Sequence of chain 1.H:
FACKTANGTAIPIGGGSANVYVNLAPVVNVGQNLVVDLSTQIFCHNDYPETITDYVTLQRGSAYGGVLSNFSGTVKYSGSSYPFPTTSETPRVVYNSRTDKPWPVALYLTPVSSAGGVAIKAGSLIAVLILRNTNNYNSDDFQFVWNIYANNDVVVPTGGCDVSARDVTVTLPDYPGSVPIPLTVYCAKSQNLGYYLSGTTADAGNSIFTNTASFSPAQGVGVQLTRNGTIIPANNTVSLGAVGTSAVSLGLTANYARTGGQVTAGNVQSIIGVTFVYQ

Binding-site contacts:
Ligand atom C6 contacts residue ASP47 of chain 1.H at 3.4 Å.
Ligand atom C5 contacts residue ILE52 of chain 1.H at 4.2 Å (hydrophobic).
Ligand atom C4 contacts residue ASN135 of chain 1.H at 4.3 Å.
Ligand atom O6 contacts residue ASN46 of chain 1.H at 3.1 Å (h-bond).
Ligand atom C2 contacts residue ILE13 of chain 1.H at 4.2 Å (hydrophobic).
Ligand atom C2 contacts residue PHE1 of chain 1.H at 3.7 Å (hydrophobic).
Ligand atom O3 contacts residue ASP54 of chain 1.H at 4.0 Å.
Ligand atom O2 contacts residue PHE1 of chain 1.H at 2.8 Å (h-bond).
Ligand atom C5 contacts residue PHE1 of chain 1.H at 3.8 Å (hydrophobic).
Ligand atom C1 contacts residue TYR48 of chain 1.H at 4.3 Å (hydrophobic).
Ligand atom C5 contacts residue ASP54 of chain 1.H at 4.1 Å.
Ligand atom C4 contacts residue ILE52 of chain 1.H at 4.3 Å (hydrophobic).
Ligand atom O1 contacts residue TYR48 of chain 1.H at 4.0 Å.
Ligand atom C7 contacts residue TYR48 of chain 1.H at 3.5 Å (hydrophobic).
Ligand atom C4 contacts residue ASP54 of chain 1.H at 3.4 Å.
Ligand atom O2 contacts residue ILE13 of chain 1.H at 3.5 Å.
Ligand atom O4 contacts residue ILE52 of chain 1.H at 3.2 Å.
Ligand atom O3 contacts residue ASN133 of chain 1.H at 3.8 Å.
Ligand atom C4 contacts residue PHE1 of chain 1.H at 3.8 Å (hydrophobic).
Ligand atom O5 contacts residue TYR48 of chain 1.H at 3.8 Å.
Ligand atom O6 contacts residue ASP54 of chain 1.H at 2.6 Å (salt-bridge).
Ligand atom C3 contacts residue ASN135 of chain 1.H at 4.1 Å.
Ligand atom C6 contacts residue TYR48 of chain 1.H at 3.4 Å (hydrophobic).
Ligand atom O3 contacts residue ASN135 of chain 1.H at 3.3 Å (h-bond).
Ligand atom O6 contacts residue ASP47 of chain 1.H at 2.6 Å (salt-bridge).
Ligand atom C6 contacts residue ILE52 of chain 1.H at 4.1 Å (hydrophobic).
Ligand atom C1 contacts residue PHE1 of chain 1.H at 3.7 Å (hydrophobic).
Ligand atom O4 contacts residue ASN135 of chain 1.H at 3.1 Å.
Ligand atom O2 contacts residue ASN133 of chain 1.H at 4.3 Å.
Ligand atom C6 contacts residue ASN46 of chain 1.H at 3.1 Å.
Ligand atom C5 contacts residue TYR48 of chain 1.H at 4.1 Å (hydrophobic).
Ligand atom O5 contacts residue ASP47 of chain 1.H at 3.6 Å.
Ligand atom C6 contacts residue PHE1 of chain 1.H at 4.0 Å (hydrophobic).
Ligand atom O4 contacts residue ASP54 of chain 1.H at 2.7 Å (salt-bridge).
Ligand atom O6 contacts residue TYR48 of chain 1.H at 3.9 Å.
Ligand atom O6 contacts residue PHE1 of chain 1.H at 3.1 Å (h-bond).
Ligand atom C1 contacts residue ILE13 of chain 1.H at 4.2 Å (hydrophobic).
Ligand atom C3 contacts residue ASP54 of chain 1.H at 4.3 Å.
Ligand atom C6 contacts residue ASP54 of chain 1.H at 3.4 Å.
Ligand atom O5 contacts residue PHE1 of chain 1.H at 3.0 Å (h-bond).

This protein binds this small molecule.
Small molecule (SMILES): CO[C@H]1O[C@H](CO)[C@@H](O)[C@H](O)[C@@H]1O